Sequence of chain 1.A:
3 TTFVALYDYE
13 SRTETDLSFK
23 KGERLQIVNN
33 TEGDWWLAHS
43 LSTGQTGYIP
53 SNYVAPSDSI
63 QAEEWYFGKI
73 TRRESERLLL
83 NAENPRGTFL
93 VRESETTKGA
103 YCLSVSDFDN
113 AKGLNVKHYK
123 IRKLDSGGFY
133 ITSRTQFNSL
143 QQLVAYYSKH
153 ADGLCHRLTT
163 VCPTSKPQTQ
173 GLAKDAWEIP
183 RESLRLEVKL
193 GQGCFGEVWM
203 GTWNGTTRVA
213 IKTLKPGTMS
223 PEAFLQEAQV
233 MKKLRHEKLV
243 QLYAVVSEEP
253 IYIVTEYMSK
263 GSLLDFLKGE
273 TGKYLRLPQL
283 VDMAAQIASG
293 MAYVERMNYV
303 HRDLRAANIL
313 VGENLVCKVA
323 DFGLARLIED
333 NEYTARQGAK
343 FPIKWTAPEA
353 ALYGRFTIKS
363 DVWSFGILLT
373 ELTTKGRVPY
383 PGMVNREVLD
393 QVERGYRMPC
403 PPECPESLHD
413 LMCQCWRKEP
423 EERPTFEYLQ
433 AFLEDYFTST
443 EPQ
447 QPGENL

Binding-site contacts:
Ligand atom N3 contacts residue LEU192 of chain 1.A at 3.4 Å.
Ligand atom O3' contacts residue LEU192 of chain 1.A at 3.5 Å (h-bond).
Ligand atom O1A contacts residue LYS214 of chain 1.A at 3.6 Å.
Ligand atom N6 contacts residue ALA212 of chain 1.A at 3.5 Å.
Ligand atom N3 contacts residue MET260 of chain 1.A at 3.9 Å.
Ligand atom C2 contacts residue LEU192 of chain 1.A at 3.6 Å (hydrophobic).
Ligand atom O2A contacts residue LYS214 of chain 1.A at 3.0 Å (salt-bridge).
Ligand atom N1 contacts residue TYR259 of chain 1.A at 3.5 Å.
Ligand atom C6 contacts residue MET260 of chain 1.A at 3.9 Å (hydrophobic).
Ligand atom N3B contacts residue ARG307 of chain 1.A at 3.3 Å (salt-bridge).
Ligand atom O5' contacts residue VAL200 of chain 1.A at 3.5 Å.
Ligand atom N7 contacts residue LEU312 of chain 1.A at 3.9 Å.
Ligand atom PG contacts residue ARG307 of chain 1.A at 3.4 Å.
Ligand atom PA contacts residue LYS214 of chain 1.A at 3.8 Å.
Ligand atom N1 contacts residue MET260 of chain 1.A at 2.9 Å (h-bond).
Ligand atom O3G contacts residue ASP305 of chain 1.A at 2.6 Å (salt-bridge).
Ligand atom N6 contacts residue LEU312 of chain 1.A at 3.4 Å.
Ligand atom C8 contacts residue VAL200 of chain 1.A at 3.7 Å (hydrophobic).
Ligand atom O3G contacts residue ARG307 of chain 1.A at 2.8 Å (salt-bridge).
Ligand atom O1A contacts residue GLY195 of chain 1.A at 3.1 Å.
Ligand atom O3A contacts residue GLY195 of chain 1.A at 3.4 Å.
Ligand atom O4' contacts residue VAL200 of chain 1.A at 3.8 Å.
Ligand atom O2' contacts residue SER264 of chain 1.A at 3.4 Å (h-bond).
Ligand atom C6 contacts residue LEU312 of chain 1.A at 3.6 Å (hydrophobic).
Ligand atom O2B contacts residue ALA309 of chain 1.A at 3.8 Å.
Ligand atom C2 contacts residue MET260 of chain 1.A at 3.0 Å (hydrophobic).
Ligand atom O1A contacts residue VAL200 of chain 1.A at 3.9 Å.
Ligand atom N3B contacts residue ASN310 of chain 1.A at 3.9 Å.
Ligand atom O2A contacts residue ASP323 of chain 1.A at 3.5 Å (salt-bridge).
Ligand atom N6 contacts residue THR257 of chain 1.A at 3.5 Å (h-bond).
Ligand atom N9 contacts residue VAL200 of chain 1.A at 3.9 Å.
Ligand atom O2G contacts residue LYS214 of chain 1.A at 3.2 Å (salt-bridge).
Ligand atom N6 contacts residue GLU258 of chain 1.A at 3.1 Å (salt-bridge).
Ligand atom C5 contacts residue LEU312 of chain 1.A at 3.8 Å (hydrophobic).
Ligand atom C6 contacts residue ALA212 of chain 1.A at 3.8 Å (hydrophobic).
Ligand atom O3G contacts residue ASN310 of chain 1.A at 3.4 Å (h-bond).
Ligand atom PA contacts residue GLY195 of chain 1.A at 3.8 Å.
Ligand atom O2G contacts residue ASP323 of chain 1.A at 3.9 Å.
Ligand atom C2 contacts residue TYR259 of chain 1.A at 3.5 Å (hydrophobic).
Ligand atom O1G contacts residue ARG307 of chain 1.A at 3.6 Å.

This protein binds this small molecule.
Small molecule (SMILES): Nc1ncnc2c1ncn2[C@@H]1O[C@H](CO[P](=O)(O)O[P](=O)(O)NP(=O)(O)O)[C@@H](O)[C@H]1O